Binding-site contacts:
Ligand atom NE contacts residue SER57 of chain 1.A at 3.2 Å (h-bond).
Ligand atom CD contacts residue ALA56 of chain 1.A at 3.5 Å (hydrophobic).
Ligand atom O contacts residue LEU103 of chain 1.C at 4.3 Å.
Ligand atom OXT contacts residue TYR104 of chain 1.C at 3.8 Å.
Ligand atom OXT contacts residue GLN135 of chain 1.A at 3.8 Å.
Ligand atom CB contacts residue TYR131 of chain 1.A at 3.8 Å (hydrophobic).
Ligand atom O contacts residue TYR104 of chain 1.C at 3.9 Å.
Ligand atom CD contacts residue TYR131 of chain 1.A at 3.4 Å (hydrophobic).
Ligand atom CZ contacts residue TYR131 of chain 1.A at 4.2 Å (hydrophobic).
Ligand atom CG contacts residue THR55 of chain 1.A at 3.6 Å.
Ligand atom CG contacts residue GLN135 of chain 1.A at 4.4 Å.
Ligand atom NH2 contacts residue SER57 of chain 1.A at 4.5 Å.
Ligand atom N contacts residue GLN135 of chain 1.A at 3.5 Å (h-bond).
Ligand atom CZ contacts residue SER57 of chain 1.A at 3.2 Å.
Ligand atom CD contacts residue THR55 of chain 1.A at 2.7 Å.
Ligand atom NH1 contacts residue PHE30 of chain 1.C at 3.5 Å.
Ligand atom NH2 contacts residue ALA56 of chain 1.A at 4.4 Å.
Ligand atom CZ contacts residue ASN51 of chain 1.C at 3.9 Å.
Ligand atom CZ contacts residue ALA56 of chain 1.A at 4.2 Å (hydrophobic).
Ligand atom CB contacts residue GLN135 of chain 1.A at 4.4 Å.
Ligand atom OXT contacts residue ASN134 of chain 1.A at 3.8 Å.
Ligand atom NE contacts residue TYR131 of chain 1.A at 3.1 Å (h-bond).
Ligand atom CB contacts residue THR55 of chain 1.A at 4.1 Å.
Ligand atom NE contacts residue ALA56 of chain 1.A at 3.9 Å.
Ligand atom CZ contacts residue PHE30 of chain 1.C at 4.2 Å (hydrophobic).
Ligand atom NH2 contacts residue ASN51 of chain 1.C at 3.4 Å.
Ligand atom N contacts residue ARG52 of chain 1.C at 3.6 Å.
Ligand atom C contacts residue GLN135 of chain 1.A at 4.2 Å.
Ligand atom CA contacts residue GLN135 of chain 1.A at 3.4 Å.
Ligand atom NH1 contacts residue ASN51 of chain 1.C at 3.6 Å (h-bond).
Ligand atom O contacts residue TYR131 of chain 1.A at 3.9 Å.
Ligand atom NE contacts residue THR55 of chain 1.A at 3.7 Å.
Ligand atom CA contacts residue THR55 of chain 1.A at 4.2 Å.
Ligand atom CG contacts residue TYR131 of chain 1.A at 4.2 Å (hydrophobic).
Ligand atom CD contacts residue SER57 of chain 1.A at 3.9 Å.
Ligand atom C contacts residue TYR131 of chain 1.A at 4.5 Å (hydrophobic).
Ligand atom NH1 contacts residue SER57 of chain 1.A at 2.4 Å (h-bond).

Sequence of chain 1.A:
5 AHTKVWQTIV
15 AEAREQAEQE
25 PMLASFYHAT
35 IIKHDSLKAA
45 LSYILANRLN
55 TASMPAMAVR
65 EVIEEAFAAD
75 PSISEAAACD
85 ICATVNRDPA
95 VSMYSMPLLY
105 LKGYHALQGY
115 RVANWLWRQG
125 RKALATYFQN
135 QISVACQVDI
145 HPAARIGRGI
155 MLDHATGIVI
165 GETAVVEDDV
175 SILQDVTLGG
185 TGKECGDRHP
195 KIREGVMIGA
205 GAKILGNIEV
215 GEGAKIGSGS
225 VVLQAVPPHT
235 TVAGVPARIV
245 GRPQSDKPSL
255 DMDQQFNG

This protein binds this small molecule.
Small molecule (SMILES): NC(=[NH2+])NCCC[C@H](N)C(=O)O

Sequence of chain 1.C:
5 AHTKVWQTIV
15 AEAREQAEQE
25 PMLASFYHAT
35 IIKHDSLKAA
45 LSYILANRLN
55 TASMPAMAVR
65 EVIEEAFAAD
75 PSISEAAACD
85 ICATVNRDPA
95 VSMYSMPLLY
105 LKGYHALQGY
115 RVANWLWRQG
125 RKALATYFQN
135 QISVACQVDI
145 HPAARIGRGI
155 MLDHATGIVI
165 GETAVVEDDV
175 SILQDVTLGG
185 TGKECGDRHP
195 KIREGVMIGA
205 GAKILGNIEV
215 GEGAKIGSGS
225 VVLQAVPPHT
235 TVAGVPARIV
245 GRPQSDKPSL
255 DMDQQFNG